Binding-site contacts:
Ligand atom O7 contacts residue LYS41 of chain 1.A at 3.5 Å (salt-bridge).
Ligand atom C7 contacts residue ASN66 of chain 1.A at 3.6 Å.
Ligand atom C3 contacts residue GLN65 of chain 1.A at 4.2 Å.
Ligand atom C7 contacts residue LYS41 of chain 1.A at 3.7 Å.
Ligand atom O7 contacts residue ASN66 of chain 1.A at 3.9 Å.
Ligand atom C4 contacts residue ASN66 of chain 1.A at 4.2 Å.
Ligand atom C2 contacts residue ASN66 of chain 1.A at 2.4 Å.
Ligand atom N2 contacts residue GLN65 of chain 1.A at 2.9 Å (h-bond).
Ligand atom C3 contacts residue ASN66 of chain 1.A at 3.7 Å.
Ligand atom C8 contacts residue GLY63 of chain 1.A at 4.1 Å.
Ligand atom C8 contacts residue GLN65 of chain 1.A at 3.7 Å.
Ligand atom N2 contacts residue ASN66 of chain 1.A at 2.9 Å (h-bond).
Ligand atom C1 contacts residue ASN66 of chain 1.A at 1.4 Å.
Ligand atom C7 contacts residue TYR42 of chain 1.A at 4.2 Å (hydrophobic).
Ligand atom C2 contacts residue GLN65 of chain 1.A at 3.8 Å.
Ligand atom C1 contacts residue GLN65 of chain 1.A at 3.8 Å.
Ligand atom C5 contacts residue ASN66 of chain 1.A at 3.6 Å.
Ligand atom O5 contacts residue ASN66 of chain 1.A at 2.4 Å (h-bond).
Ligand atom O7 contacts residue TYR42 of chain 1.A at 3.3 Å.
Ligand atom C8 contacts residue LYS41 of chain 1.A at 3.5 Å.
Ligand atom C7 contacts residue GLN65 of chain 1.A at 3.8 Å.

A protein and the small-molecule ligand that binds it are described below.
Small molecule (SMILES): CC(=O)N[C@@H]1[C@@H](O)[C@H](O)[C@@H](CO)O[C@H]1O

Sequence of chain 1.A:
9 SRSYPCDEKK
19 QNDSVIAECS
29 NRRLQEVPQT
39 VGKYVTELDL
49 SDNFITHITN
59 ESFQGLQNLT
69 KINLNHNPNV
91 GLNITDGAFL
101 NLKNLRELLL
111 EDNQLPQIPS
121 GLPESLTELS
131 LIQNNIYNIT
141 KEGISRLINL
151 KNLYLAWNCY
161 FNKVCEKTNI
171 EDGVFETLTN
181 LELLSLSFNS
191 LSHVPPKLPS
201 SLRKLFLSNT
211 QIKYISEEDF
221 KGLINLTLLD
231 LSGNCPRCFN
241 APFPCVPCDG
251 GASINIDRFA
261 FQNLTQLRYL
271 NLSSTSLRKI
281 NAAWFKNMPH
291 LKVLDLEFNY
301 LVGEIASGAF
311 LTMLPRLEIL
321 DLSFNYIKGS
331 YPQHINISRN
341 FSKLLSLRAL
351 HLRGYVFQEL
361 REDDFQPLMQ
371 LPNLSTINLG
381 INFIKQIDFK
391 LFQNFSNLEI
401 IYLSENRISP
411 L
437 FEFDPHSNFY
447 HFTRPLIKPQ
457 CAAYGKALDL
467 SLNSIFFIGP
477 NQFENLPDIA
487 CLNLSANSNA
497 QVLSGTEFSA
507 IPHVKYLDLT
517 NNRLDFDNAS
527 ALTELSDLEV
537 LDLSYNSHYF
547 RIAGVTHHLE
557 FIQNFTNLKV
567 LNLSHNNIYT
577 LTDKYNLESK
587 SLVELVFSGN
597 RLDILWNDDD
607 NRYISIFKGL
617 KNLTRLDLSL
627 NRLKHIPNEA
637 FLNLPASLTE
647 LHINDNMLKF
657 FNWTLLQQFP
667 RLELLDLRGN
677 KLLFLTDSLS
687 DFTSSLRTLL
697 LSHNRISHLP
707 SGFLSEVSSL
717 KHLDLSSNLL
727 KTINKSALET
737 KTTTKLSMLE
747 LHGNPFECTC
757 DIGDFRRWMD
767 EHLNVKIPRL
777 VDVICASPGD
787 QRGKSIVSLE